This small molecule binds to this protein.
Small molecule (SMILES): CNC(=O)c1ccc2nc(C)c3nnc(-c4ccccc4Cl)n3c2c1

Binding-site contacts:
Ligand atom N15 contacts residue TYR80 of chain 1.B at 4.0 Å.
Ligand atom N8 contacts residue MET272 of chain 1.B at 3.7 Å.
Ligand atom C25 contacts residue GLN284 of chain 1.B at 3.7 Å.
Ligand atom C19 contacts residue THR193 of chain 1.B at 4.1 Å.
Ligand atom C6 contacts residue PHE255 of chain 1.B at 4.1 Å (hydrophobic).
Ligand atom N15 contacts residue ILE251 of chain 1.B at 4.0 Å.
Ligand atom N13 contacts residue ILE251 of chain 1.B at 3.9 Å.
Ligand atom C25 contacts residue GLN237 of chain 1.B at 3.4 Å.
Ligand atom C21 contacts residue HIS81 of chain 1.B at 3.9 Å.
Ligand atom C11 contacts residue ILE251 of chain 1.B at 3.3 Å (hydrophobic).
Ligand atom CL3 contacts residue HIS81 of chain 1.B at 3.8 Å.
Ligand atom C25 contacts residue ILE251 of chain 1.B at 3.4 Å (hydrophobic).
Ligand atom C3 contacts residue PHE287 of chain 1.B at 3.4 Å (hydrophobic).
Ligand atom C19 contacts residue LEU195 of chain 1.B at 3.7 Å (hydrophobic).
Ligand atom N13 contacts residue PHE287 of chain 1.B at 3.5 Å.
Ligand atom C25 contacts residue PHE287 of chain 1.B at 3.8 Å (hydrophobic).
Ligand atom C6 contacts residue PHE287 of chain 1.B at 3.7 Å (hydrophobic).
Ligand atom N15 contacts residue LEU234 of chain 1.B at 3.6 Å.
Ligand atom C18 contacts residue LEU234 of chain 1.B at 3.9 Å (hydrophobic).
Ligand atom C2 contacts residue MET272 of chain 1.B at 3.9 Å (hydrophobic).
Ligand atom N10 contacts residue PHE287 of chain 1.B at 3.5 Å.
Ligand atom CL3 contacts residue PHE255 of chain 1.B at 3.7 Å.
Ligand atom C12 contacts residue ILE251 of chain 1.B at 3.2 Å (hydrophobic).
Ligand atom C1 contacts residue PHE287 of chain 1.B at 4.1 Å (hydrophobic).
Ligand atom C1 contacts residue PHE255 of chain 1.B at 3.9 Å (hydrophobic).
Ligand atom C18 contacts residue LEU195 of chain 1.B at 3.7 Å (hydrophobic).
Ligand atom N14 contacts residue LEU234 of chain 1.B at 4.1 Å.
Ligand atom C4 contacts residue PHE287 of chain 1.B at 3.4 Å (hydrophobic).
Ligand atom C24 contacts residue MET272 of chain 1.B at 4.1 Å (hydrophobic).
Ligand atom C2 contacts residue PHE287 of chain 1.B at 3.8 Å (hydrophobic).
Ligand atom N14 contacts residue PHE287 of chain 1.B at 4.0 Å.
Ligand atom N14 contacts residue ILE251 of chain 1.B at 3.3 Å.
Ligand atom C2 contacts residue PHE255 of chain 1.B at 4.0 Å (hydrophobic).
Ligand atom C12 contacts residue PHE287 of chain 1.B at 3.5 Å (hydrophobic).
Ligand atom C5 contacts residue PHE287 of chain 1.B at 3.4 Å (hydrophobic).
Ligand atom C16 contacts residue PHE287 of chain 1.B at 4.0 Å (hydrophobic).
Ligand atom C6 contacts residue LEU195 of chain 1.B at 4.1 Å (hydrophobic).
Ligand atom N10 contacts residue ILE251 of chain 1.B at 4.0 Å.
Ligand atom C16 contacts residue LEU234 of chain 1.B at 4.0 Å (hydrophobic).
Ligand atom C11 contacts residue PHE287 of chain 1.B at 3.4 Å (hydrophobic).

Sequence of chain 1.B:
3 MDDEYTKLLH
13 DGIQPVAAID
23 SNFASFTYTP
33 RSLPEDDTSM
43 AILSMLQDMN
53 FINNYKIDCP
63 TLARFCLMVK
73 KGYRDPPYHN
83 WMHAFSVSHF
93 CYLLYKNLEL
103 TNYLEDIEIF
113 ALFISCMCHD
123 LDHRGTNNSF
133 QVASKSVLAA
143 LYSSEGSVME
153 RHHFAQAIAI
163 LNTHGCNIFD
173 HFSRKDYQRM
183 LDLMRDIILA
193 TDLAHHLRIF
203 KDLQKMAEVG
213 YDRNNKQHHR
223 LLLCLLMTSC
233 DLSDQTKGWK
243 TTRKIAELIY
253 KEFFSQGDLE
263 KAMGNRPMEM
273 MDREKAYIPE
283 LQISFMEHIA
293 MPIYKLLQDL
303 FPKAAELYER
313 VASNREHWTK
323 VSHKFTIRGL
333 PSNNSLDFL